Sequence of chain 1.A:
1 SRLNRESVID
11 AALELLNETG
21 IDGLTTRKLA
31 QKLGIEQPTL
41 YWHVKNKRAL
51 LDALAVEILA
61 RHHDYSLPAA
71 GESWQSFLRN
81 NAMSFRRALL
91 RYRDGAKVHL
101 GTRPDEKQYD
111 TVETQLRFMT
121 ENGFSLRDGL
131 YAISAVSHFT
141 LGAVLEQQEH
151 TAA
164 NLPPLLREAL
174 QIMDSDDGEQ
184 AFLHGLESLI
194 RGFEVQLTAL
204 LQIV

Binding-site contacts:
Ligand atom C8 contacts residue LEU173 of chain 1.A at 3.5 Å (hydrophobic).
Ligand atom C3 contacts residue GLN115 of chain 2.A at 3.4 Å.
Ligand atom C92 contacts residue ARG103 of chain 2.A at 3.4 Å.
Ligand atom O3 contacts residue HIS63 of chain 2.A at 2.7 Å (h-bond).
Ligand atom C21 contacts residue GLN115 of chain 2.A at 3.8 Å.
Ligand atom C12 contacts residue MG1 of chain 2.B at 3.2 Å.
Ligand atom N9 contacts residue ARG103 of chain 2.A at 3.4 Å (salt-bridge).
Ligand atom C5 contacts residue GLN115 of chain 2.A at 3.8 Å.
Ligand atom O11 contacts residue MG1 of chain 2.B at 2.2 Å.
Ligand atom O12 contacts residue MG1 of chain 2.B at 2.1 Å.
Ligand atom C4 contacts residue GLN115 of chain 2.A at 3.1 Å.
Ligand atom O21 contacts residue GLN115 of chain 2.A at 3.4 Å (h-bond).
Ligand atom C1B contacts residue MG1 of chain 2.B at 3.6 Å.
Ligand atom O3 contacts residue ASN81 of chain 2.A at 2.8 Å (h-bond).
Ligand atom C3 contacts residue HIS63 of chain 2.A at 3.7 Å.
Ligand atom C42 contacts residue ASN81 of chain 2.A at 3.4 Å.
Ligand atom O21 contacts residue HIS63 of chain 2.A at 2.8 Å (h-bond).
Ligand atom C43 contacts residue PHE85 of chain 2.A at 3.6 Å (hydrophobic).
Ligand atom C41 contacts residue SER137 of chain 2.A at 3.4 Å.
Ligand atom C94 contacts residue GLU146 of chain 1.A at 3.3 Å.
Ligand atom C42 contacts residue ILE133 of chain 2.A at 3.5 Å (hydrophobic).
Ligand atom C43 contacts residue ASN81 of chain 2.A at 3.2 Å.
Ligand atom N4 contacts residue ASN81 of chain 2.A at 2.8 Å (h-bond).
Ligand atom C21 contacts residue HIS63 of chain 2.A at 3.6 Å.
Ligand atom C42 contacts residue SER137 of chain 2.A at 3.1 Å.
Ligand atom O10 contacts residue THR102 of chain 2.A at 3.4 Å (h-bond).
Ligand atom C1A contacts residue PRO104 of chain 2.A at 3.8 Å (hydrophobic).
Ligand atom C91 contacts residue ARG103 of chain 2.A at 3.8 Å.
Ligand atom O3 contacts residue GLN115 of chain 2.A at 3.2 Å (h-bond).
Ligand atom O21 contacts residue SER66 of chain 2.A at 3.7 Å.
Ligand atom C43 contacts residue SER137 of chain 2.A at 3.6 Å.
Ligand atom O11 contacts residue THR102 of chain 2.A at 3.7 Å.
Ligand atom O10 contacts residue ARG103 of chain 2.A at 3.8 Å.
Ligand atom N92 contacts residue HIS150 of chain 1.A at 3.6 Å.
Ligand atom C11 contacts residue MG1 of chain 2.B at 3.2 Å.
Ligand atom O1C contacts residue PHE85 of chain 2.A at 3.5 Å.
Ligand atom C94 contacts residue HIS150 of chain 1.A at 3.7 Å.
Ligand atom N4 contacts residue SER137 of chain 2.A at 3.7 Å.
Ligand atom O91 contacts residue MET176 of chain 1.A at 3.3 Å.
Ligand atom O12 contacts residue HIS99 of chain 2.A at 2.9 Å (h-bond).

A small-molecule ligand and the protein it binds are described below.
Small molecule (SMILES): CN(C)CC(=O)Nc1ccc2c(c1O)C(=O)C1=C(O)[C@]3(O)C(=O)C(C(N)=O)=C(O)[C@@H](N(C)C)[C@@H]3C[C@@H]1C2

Sequence of chain 2.A:
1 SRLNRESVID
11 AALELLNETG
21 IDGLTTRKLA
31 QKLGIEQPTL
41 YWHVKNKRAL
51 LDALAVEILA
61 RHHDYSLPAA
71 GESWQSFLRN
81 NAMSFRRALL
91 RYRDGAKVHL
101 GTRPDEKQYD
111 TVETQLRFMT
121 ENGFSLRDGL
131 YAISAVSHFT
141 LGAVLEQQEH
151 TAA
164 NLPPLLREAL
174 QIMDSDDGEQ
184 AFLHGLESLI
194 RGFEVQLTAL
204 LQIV